A protein and the small-molecule ligand that binds it are described below.
Small molecule (SMILES): C=C(Br)CO

Binding-site contacts:
Ligand atom C3 contacts residue BRP1 of chain 1.J at 0.4 Å.
Ligand atom C2 contacts residue HIS271 of chain 1.A at 4.4 Å.
Ligand atom C1 contacts residue LEU247 of chain 1.A at 3.6 Å (hydrophobic).
Ligand atom O contacts residue TRP108 of chain 1.A at 3.9 Å.
Ligand atom C1 contacts residue PHE142 of chain 1.A at 3.5 Å (hydrophobic).
Ligand atom BR contacts residue BRP1 of chain 1.J at 0.2 Å.
Ligand atom C3 contacts residue ILE210 of chain 1.A at 4.5 Å (hydrophobic).
Ligand atom O contacts residue ILE133 of chain 1.A at 4.3 Å.
Ligand atom C2 contacts residue PHE142 of chain 1.A at 4.4 Å (hydrophobic).
Ligand atom C2 contacts residue LEU247 of chain 1.A at 4.2 Å (hydrophobic).
Ligand atom O contacts residue ASP107 of chain 1.A at 3.2 Å (salt-bridge).
Ligand atom BR contacts residue PHE150 of chain 1.A at 4.0 Å.
Ligand atom BR contacts residue HIS271 of chain 1.A at 4.1 Å.
Ligand atom C3 contacts residue PHE150 of chain 1.A at 4.3 Å (hydrophobic).
Ligand atom BR contacts residue LEU176 of chain 1.A at 4.0 Å.
Ligand atom O contacts residue BRP1 of chain 1.J at 1.6 Å (h-bond).
Ligand atom C1 contacts residue ILE210 of chain 1.A at 4.2 Å (hydrophobic).
Ligand atom C3 contacts residue ASP107 of chain 1.A at 2.9 Å.
Ligand atom C2 contacts residue BRP1 of chain 1.J at 0.3 Å.
Ligand atom C1 contacts residue BRP1 of chain 1.J at 1.3 Å.
Ligand atom C2 contacts residue ASP107 of chain 1.A at 4.0 Å.
Ligand atom C2 contacts residue PHE150 of chain 1.A at 4.2 Å (hydrophobic).
Ligand atom C3 contacts residue HIS271 of chain 1.A at 4.2 Å.
Ligand atom O contacts residue ILE210 of chain 1.A at 3.7 Å.

Sequence of chain 1.A:
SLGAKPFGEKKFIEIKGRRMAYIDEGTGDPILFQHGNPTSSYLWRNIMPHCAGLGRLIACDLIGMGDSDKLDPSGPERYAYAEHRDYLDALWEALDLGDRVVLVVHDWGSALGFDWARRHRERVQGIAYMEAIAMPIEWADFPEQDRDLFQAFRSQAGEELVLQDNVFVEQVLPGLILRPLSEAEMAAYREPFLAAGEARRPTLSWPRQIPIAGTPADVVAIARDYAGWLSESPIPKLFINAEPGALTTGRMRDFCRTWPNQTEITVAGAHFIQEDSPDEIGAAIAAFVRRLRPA